Sequence of chain 1.A:
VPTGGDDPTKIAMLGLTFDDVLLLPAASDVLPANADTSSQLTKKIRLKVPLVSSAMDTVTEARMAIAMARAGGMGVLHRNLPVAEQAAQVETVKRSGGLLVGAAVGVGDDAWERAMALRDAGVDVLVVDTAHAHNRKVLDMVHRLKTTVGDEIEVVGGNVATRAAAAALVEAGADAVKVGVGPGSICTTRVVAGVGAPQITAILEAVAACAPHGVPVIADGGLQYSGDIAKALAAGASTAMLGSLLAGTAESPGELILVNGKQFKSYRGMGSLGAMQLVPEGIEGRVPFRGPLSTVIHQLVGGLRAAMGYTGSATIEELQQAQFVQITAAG

Sequence of chain 4.A:
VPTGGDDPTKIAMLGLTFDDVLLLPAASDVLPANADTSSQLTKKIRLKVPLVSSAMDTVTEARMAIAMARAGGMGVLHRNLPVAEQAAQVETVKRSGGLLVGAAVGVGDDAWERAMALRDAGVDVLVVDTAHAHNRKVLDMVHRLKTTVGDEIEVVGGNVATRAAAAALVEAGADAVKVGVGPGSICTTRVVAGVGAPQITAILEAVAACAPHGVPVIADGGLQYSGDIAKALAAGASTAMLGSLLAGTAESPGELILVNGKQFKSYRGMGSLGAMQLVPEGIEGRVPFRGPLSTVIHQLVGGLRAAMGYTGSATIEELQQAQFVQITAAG

A small-molecule ligand and the protein it binds are described below.
Small molecule (SMILES): C[C@H]1CN(S(=O)(=O)c2cccc3cnccc23)CCN1C(=O)Nc1ccc2c(c1)OCO2

Binding-site contacts:
Ligand atom C26 contacts residue TYR347 of chain 4.A at 3.8 Å (hydrophobic).
Ligand atom C25 contacts residue THR203 of chain 1.A at 3.6 Å.
Ligand atom O21 contacts residue GLY285 of chain 1.A at 3.7 Å.
Ligand atom C28 contacts residue GLY194 of chain 1.A at 3.4 Å.
Ligand atom C24 contacts residue IMP1 of chain 1.B at 3.3 Å.
Ligand atom C24 contacts residue ALA145 of chain 1.A at 3.7 Å (hydrophobic).
Ligand atom N27 contacts residue GLY196 of chain 1.A at 3.0 Å (h-bond).
Ligand atom C26 contacts residue THR203 of chain 1.A at 3.2 Å.
Ligand atom N27 contacts residue VAL195 of chain 1.A at 3.7 Å.
Ligand atom C26 contacts residue GLY196 of chain 1.A at 3.8 Å.
Ligand atom O21 contacts residue GLU318 of chain 1.A at 3.6 Å.
Ligand atom C05 contacts residue TYR347 of chain 4.A at 3.7 Å (hydrophobic).
Ligand atom C26 contacts residue IMP1 of chain 1.B at 3.6 Å.
Ligand atom C06 contacts residue GLU318 of chain 1.A at 3.6 Å.
Ligand atom C18 contacts residue GLY346 of chain 4.A at 3.8 Å.
Ligand atom O15 contacts residue SER42 of chain 4.A at 3.7 Å.
Ligand atom O22 contacts residue IMP1 of chain 1.B at 3.7 Å.
Ligand atom C18 contacts residue TYR347 of chain 4.A at 3.7 Å (hydrophobic).
Ligand atom O15 contacts residue VAL44 of chain 4.A at 3.4 Å (h-bond).
Ligand atom C19 contacts residue TYR347 of chain 4.A at 3.5 Å (hydrophobic).
Ligand atom O22 contacts residue GLY285 of chain 1.A at 3.1 Å (h-bond).
Ligand atom C13 contacts residue PRO46 of chain 4.A at 3.8 Å (hydrophobic).
Ligand atom O22 contacts residue MET284 of chain 1.A at 3.5 Å.
Ligand atom C25 contacts residue ALA145 of chain 1.A at 3.8 Å (hydrophobic).
Ligand atom O17 contacts residue VAL44 of chain 4.A at 3.7 Å.
Ligand atom S20 contacts residue IMP1 of chain 1.B at 3.8 Å.
Ligand atom C05 contacts residue GLU318 of chain 1.A at 3.5 Å.
Ligand atom C31 contacts residue IMP1 of chain 1.B at 3.8 Å.
Ligand atom C23 contacts residue IMP1 of chain 1.B at 3.7 Å.
Ligand atom O15 contacts residue HIS146 of chain 1.A at 3.7 Å.
Ligand atom O21 contacts residue IMP1 of chain 1.B at 2.7 Å (h-bond).
Ligand atom C30 contacts residue IMP1 of chain 1.B at 3.4 Å.
Ligand atom C14 contacts residue GLY346 of chain 4.A at 3.8 Å.
Ligand atom C16 contacts residue VAL44 of chain 4.A at 3.1 Å (hydrophobic).
Ligand atom O17 contacts residue LEU45 of chain 4.A at 3.2 Å.
Ligand atom C29 contacts residue IMP1 of chain 1.B at 3.5 Å.
Ligand atom C18 contacts residue HIS146 of chain 1.A at 3.8 Å.
Ligand atom O17 contacts residue PRO46 of chain 4.A at 3.8 Å.
Ligand atom C25 contacts residue IMP1 of chain 1.B at 3.2 Å.
Ligand atom O15 contacts residue GLY346 of chain 4.A at 3.1 Å (h-bond).